Sequence of chain 1.A:
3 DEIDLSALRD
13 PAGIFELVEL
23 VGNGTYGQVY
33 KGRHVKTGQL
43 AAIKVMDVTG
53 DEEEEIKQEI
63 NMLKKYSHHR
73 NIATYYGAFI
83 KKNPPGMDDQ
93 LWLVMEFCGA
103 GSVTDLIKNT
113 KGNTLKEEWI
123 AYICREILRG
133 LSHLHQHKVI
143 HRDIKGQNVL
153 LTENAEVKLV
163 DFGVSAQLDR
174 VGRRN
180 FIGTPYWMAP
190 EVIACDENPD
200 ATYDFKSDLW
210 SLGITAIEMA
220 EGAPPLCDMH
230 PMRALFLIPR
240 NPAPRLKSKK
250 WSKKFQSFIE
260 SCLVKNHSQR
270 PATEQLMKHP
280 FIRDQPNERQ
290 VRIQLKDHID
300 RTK

Binding-site contacts:
Ligand atom N contacts residue BU11 of chain 1.G at 2.9 Å.
Ligand atom SG contacts residue MET228 of chain 1.A at 3.6 Å (h-bond).
Ligand atom SG contacts residue ASP227 of chain 1.A at 3.6 Å (salt-bridge).
Ligand atom CB contacts residue TYR185 of chain 1.A at 3.3 Å (hydrophobic).
Ligand atom O contacts residue BU11 of chain 1.F at 3.1 Å (h-bond).
Ligand atom CG contacts residue PHE180 of chain 1.A at 3.5 Å (hydrophobic).
Ligand atom O contacts residue ILE181 of chain 1.A at 3.1 Å.
Ligand atom CA contacts residue BU11 of chain 1.G at 3.5 Å.
Ligand atom N contacts residue BU11 of chain 1.G at 3.2 Å (h-bond).
Ligand atom CA contacts residue GLY182 of chain 1.A at 3.6 Å.
Ligand atom O contacts residue TYR185 of chain 1.A at 3.4 Å.
Ligand atom CD contacts residue ASP195 of chain 1.A at 3.6 Å.
Ligand atom CB contacts residue GLY182 of chain 1.A at 3.6 Å.
Ligand atom CB contacts residue GLY182 of chain 1.A at 3.4 Å.
Ligand atom CB contacts residue CYS226 of chain 1.A at 3.2 Å (hydrophobic).
Ligand atom CD2 contacts residue PHE180 of chain 1.A at 3.5 Å (hydrophobic).
Ligand atom O contacts residue TRP186 of chain 1.A at 3.4 Å.
Ligand atom CD1 contacts residue BU11 of chain 1.G at 3.2 Å.
Ligand atom CZ contacts residue ASP195 of chain 1.A at 3.6 Å.
Ligand atom CE2 contacts residue ASP195 of chain 1.A at 3.6 Å.
Ligand atom CE contacts residue ASP145 of chain 1.A at 3.2 Å.
Ligand atom N contacts residue GLY182 of chain 1.A at 2.8 Å (h-bond).
Ligand atom SG contacts residue CYS226 of chain 1.A at 3.1 Å (h-bond).
Ligand atom CG contacts residue GLY182 of chain 1.A at 3.5 Å.
Ligand atom CB contacts residue ASP227 of chain 1.A at 3.5 Å.
Ligand atom CB contacts residue BU11 of chain 1.F at 3.6 Å.
Ligand atom NZ contacts residue ASP195 of chain 1.A at 3.1 Å (salt-bridge).
Ligand atom CB contacts residue PRO230 of chain 1.A at 3.4 Å (hydrophobic).
Ligand atom NZ contacts residue ASP163 of chain 1.A at 3.6 Å (salt-bridge).
Ligand atom C contacts residue BU11 of chain 1.G at 3.3 Å.
Ligand atom O contacts residue THR183 of chain 1.A at 3.2 Å.
Ligand atom OH contacts residue ASP195 of chain 1.A at 2.6 Å (salt-bridge).
Ligand atom CZ contacts residue MET231 of chain 1.A at 3.6 Å (hydrophobic).
Ligand atom CD1 contacts residue PHE180 of chain 1.A at 3.5 Å (hydrophobic).
Ligand atom CA contacts residue TYR185 of chain 1.A at 3.4 Å (hydrophobic).
Ligand atom CB contacts residue BU11 of chain 1.G at 3.6 Å.
Ligand atom C contacts residue TYR185 of chain 1.A at 3.5 Å (hydrophobic).
Ligand atom OG1 contacts residue PHE180 of chain 1.A at 2.9 Å (h-bond).
Ligand atom CB contacts residue PRO184 of chain 1.A at 3.6 Å (hydrophobic).
Ligand atom NE1 contacts residue BU11 of chain 1.F at 3.4 Å.

A small-molecule ligand and the protein it binds are described below.
Small molecule (SMILES): C=C1NC(=O)C(=C)NC(=O)[C@H](CCCCN)NC(=O)[C@H](CC(C)C)NC(=O)[C@H]([C@@H](C)O)NC(=O)[C@H](CCCCN)NC(=O)[C@H](Cc2ccc(O)cc2)NC(=O)[C@H]([C@@H](C)CC)NC(=O)[C@H](Cc2ccccc2)NC(=O)CNC(=O)[C@H](CC2=CN=C3CC=CC=C23)NC(=O)c2ccc(-c3nc(C(=O)OC)cs3)nc2-c2csc(n2)C(=C)NC(=O)CNC1=O